Sequence of chain 3.A:
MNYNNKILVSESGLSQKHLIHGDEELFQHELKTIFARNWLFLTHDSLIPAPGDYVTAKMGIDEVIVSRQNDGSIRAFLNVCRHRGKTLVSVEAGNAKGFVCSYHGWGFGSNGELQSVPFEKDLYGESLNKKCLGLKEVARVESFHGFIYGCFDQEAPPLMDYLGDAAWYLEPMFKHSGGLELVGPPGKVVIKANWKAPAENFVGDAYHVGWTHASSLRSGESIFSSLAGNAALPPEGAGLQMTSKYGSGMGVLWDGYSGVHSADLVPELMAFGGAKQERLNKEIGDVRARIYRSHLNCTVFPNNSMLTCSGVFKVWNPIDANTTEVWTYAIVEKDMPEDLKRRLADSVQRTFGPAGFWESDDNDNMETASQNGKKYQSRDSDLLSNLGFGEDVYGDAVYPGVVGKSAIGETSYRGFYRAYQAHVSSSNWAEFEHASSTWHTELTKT

Binding-site contacts:
Ligand atom C2 contacts residue VAL209 of chain 3.A at 4.1 Å (hydrophobic).
Ligand atom C9 contacts residue ASN297 of chain 3.A at 3.9 Å.
Ligand atom C9 contacts residue HIS208 of chain 3.A at 3.9 Å.
Ligand atom C8 contacts residue ASN201 of chain 3.A at 3.5 Å.
Ligand atom C8 contacts residue LEU307 of chain 3.A at 4.3 Å (hydrophobic).
Ligand atom C9 contacts residue ASN201 of chain 3.A at 3.6 Å.
Ligand atom C4 contacts residue ASP205 of chain 3.A at 4.1 Å.
Ligand atom C5 contacts residue ASP205 of chain 3.A at 4.1 Å.
Ligand atom C6 contacts residue VAL209 of chain 3.A at 4.2 Å (hydrophobic).
Ligand atom C1 contacts residue LEU307 of chain 3.A at 4.2 Å (hydrophobic).
Ligand atom C7 contacts residue HIS208 of chain 3.A at 4.2 Å.
Ligand atom C8 contacts residue HIS208 of chain 3.A at 3.8 Å.
Ligand atom C8 contacts residue PHE202 of chain 3.A at 4.2 Å (hydrophobic).
Ligand atom C7 contacts residue LEU307 of chain 3.A at 4.0 Å (hydrophobic).
Ligand atom C7 contacts residue PHE352 of chain 3.A at 4.2 Å (hydrophobic).
Ligand atom C3 contacts residue HIS295 of chain 3.A at 4.1 Å.
Ligand atom C7 contacts residue ASN201 of chain 3.A at 4.4 Å.
Ligand atom C5 contacts residue LEU307 of chain 3.A at 4.2 Å (hydrophobic).
Ligand atom C2 contacts residue HIS295 of chain 3.A at 3.7 Å.
Ligand atom C5 contacts residue ASN297 of chain 3.A at 3.8 Å.
Ligand atom C6 contacts residue LEU307 of chain 3.A at 4.0 Å (hydrophobic).
Ligand atom C9 contacts residue PHE202 of chain 3.A at 4.2 Å (hydrophobic).
Ligand atom C2 contacts residue PHE224 of chain 3.A at 4.3 Å (hydrophobic).
Ligand atom C5 contacts residue VAL209 of chain 3.A at 4.1 Å (hydrophobic).
Ligand atom C4 contacts residue VAL209 of chain 3.A at 4.0 Å (hydrophobic).
Ligand atom C4 contacts residue ASN297 of chain 3.A at 3.5 Å.
Ligand atom C1 contacts residue HIS295 of chain 3.A at 4.2 Å.
Ligand atom C5 contacts residue HIS208 of chain 3.A at 4.4 Å.
Ligand atom C1 contacts residue VAL209 of chain 3.A at 4.2 Å (hydrophobic).
Ligand atom C9 contacts residue ASP205 of chain 3.A at 3.6 Å.
Ligand atom C3 contacts residue VAL209 of chain 3.A at 3.9 Å (hydrophobic).
Ligand atom C9 contacts residue LEU307 of chain 3.A at 4.5 Å (hydrophobic).
Ligand atom C3 contacts residue ASN297 of chain 3.A at 4.3 Å.

The small molecule below binds the protein below.
Small molecule (SMILES): c1ccc2c(c1)CCC2